A small-molecule ligand and the protein it binds are described below.
Small molecule (SMILES): Nc1cccc(Cn2cncn2)c1

Sequence of chain 1.A:
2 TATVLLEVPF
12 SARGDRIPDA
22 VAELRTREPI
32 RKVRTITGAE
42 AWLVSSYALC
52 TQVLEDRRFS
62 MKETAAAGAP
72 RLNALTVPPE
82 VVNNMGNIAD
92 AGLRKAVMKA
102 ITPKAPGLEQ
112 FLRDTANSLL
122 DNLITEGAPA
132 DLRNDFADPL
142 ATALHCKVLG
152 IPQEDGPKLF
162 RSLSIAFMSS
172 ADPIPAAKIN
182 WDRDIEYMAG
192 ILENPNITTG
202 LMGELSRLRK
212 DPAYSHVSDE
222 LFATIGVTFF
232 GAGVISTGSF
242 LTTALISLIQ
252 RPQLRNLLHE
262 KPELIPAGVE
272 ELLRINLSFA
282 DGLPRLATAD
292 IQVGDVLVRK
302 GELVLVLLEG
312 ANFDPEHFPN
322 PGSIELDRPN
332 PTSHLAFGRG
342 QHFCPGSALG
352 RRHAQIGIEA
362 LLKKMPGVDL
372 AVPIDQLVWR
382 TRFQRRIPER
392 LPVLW

Binding-site contacts:
Ligand atom NAJ contacts residue LEU76 of chain 1.A at 4.4 Å.
Ligand atom CAC contacts residue VAL78 of chain 1.A at 4.4 Å (hydrophobic).
Ligand atom CAF contacts residue LYS179 of chain 1.A at 4.5 Å.
Ligand atom CAC contacts residue PRO79 of chain 1.A at 3.8 Å (hydrophobic).
Ligand atom CAF contacts residue PRO174 of chain 1.A at 4.3 Å (hydrophobic).
Ligand atom CAB contacts residue VAL78 of chain 1.A at 3.8 Å (hydrophobic).
Ligand atom NAA contacts residue PRO79 of chain 1.A at 4.1 Å.
Ligand atom CAB contacts residue PRO79 of chain 1.A at 4.0 Å (hydrophobic).
Ligand atom CAK contacts residue LYS179 of chain 1.A at 4.0 Å.
Ligand atom NAJ contacts residue PRO174 of chain 1.A at 4.0 Å.
Ligand atom NAJ contacts residue LYS179 of chain 1.A at 4.2 Å.
Ligand atom CAK contacts residue PRO79 of chain 1.A at 4.1 Å (hydrophobic).
Ligand atom CAD contacts residue PRO79 of chain 1.A at 4.5 Å (hydrophobic).
Ligand atom NAI contacts residue ILE175 of chain 1.A at 4.4 Å.
Ligand atom NAI contacts residue LYS179 of chain 1.A at 4.3 Å.
Ligand atom CAG contacts residue LYS179 of chain 1.A at 4.1 Å.
Ligand atom NAJ contacts residue ILE175 of chain 1.A at 3.4 Å (h-bond).
Ligand atom CAL contacts residue VAL78 of chain 1.A at 4.3 Å (hydrophobic).
Ligand atom NAA contacts residue LYS179 of chain 1.A at 3.8 Å.
Ligand atom NAM contacts residue LEU76 of chain 1.A at 4.5 Å.
Ligand atom CAD contacts residue LYS179 of chain 1.A at 4.2 Å.
Ligand atom CAC contacts residue TRP182 of chain 1.A at 3.5 Å (hydrophobic).
Ligand atom CAD contacts residue VAL78 of chain 1.A at 3.8 Å (hydrophobic).
Ligand atom CAL contacts residue LYS179 of chain 1.A at 4.3 Å.
Ligand atom CAB contacts residue THR77 of chain 1.A at 3.4 Å.
Ligand atom CAB contacts residue LYS179 of chain 1.A at 3.8 Å.
Ligand atom CAC contacts residue LYS179 of chain 1.A at 4.1 Å.
Ligand atom NAI contacts residue PRO174 of chain 1.A at 4.1 Å.
Ligand atom CAD contacts residue THR77 of chain 1.A at 3.4 Å.
Ligand atom CAB contacts residue TRP182 of chain 1.A at 3.9 Å (hydrophobic).
Ligand atom CAB contacts residue ALA178 of chain 1.A at 4.3 Å (hydrophobic).
Ligand atom NAM contacts residue LYS179 of chain 1.A at 4.5 Å.
Ligand atom CAH contacts residue LEU76 of chain 1.A at 3.9 Å (hydrophobic).
Ligand atom NAM contacts residue PRO174 of chain 1.A at 4.3 Å.
Ligand atom CAE contacts residue ILE175 of chain 1.A at 3.1 Å (hydrophobic).
Ligand atom CAE contacts residue PRO174 of chain 1.A at 3.9 Å (hydrophobic).
Ligand atom CAE contacts residue LYS179 of chain 1.A at 4.1 Å.
Ligand atom CAE contacts residue PRO176 of chain 1.A at 4.0 Å (hydrophobic).